Binding-site contacts:
Ligand atom C11 contacts residue PHE105 of chain 2.A at 4.2 Å (hydrophobic).
Ligand atom C8 contacts residue PHE105 of chain 2.A at 4.2 Å (hydrophobic).
Ligand atom C1 contacts residue LYS69 of chain 2.A at 4.4 Å.
Ligand atom C8 contacts residue ILE56 of chain 2.A at 4.3 Å (hydrophobic).
Ligand atom C9 contacts residue VAL92 of chain 2.A at 4.2 Å (hydrophobic).
Ligand atom C6 contacts residue MET107 of chain 2.A at 3.8 Å (hydrophobic).
Ligand atom C12 contacts residue LEU122 of chain 2.A at 4.5 Å (hydrophobic).
Ligand atom BR1 contacts residue VAL92 of chain 2.A at 4.3 Å.
Ligand atom OE1 contacts residue LYS69 of chain 2.A at 3.4 Å.
Ligand atom C2 contacts residue LYS60 of chain 2.A at 4.0 Å.
Ligand atom C3 contacts residue ILE71 of chain 2.A at 3.4 Å (hydrophobic).
Ligand atom C11 contacts residue ILE56 of chain 2.A at 4.2 Å (hydrophobic).
Ligand atom C4 contacts residue VAL41 of chain 2.A at 4.0 Å (hydrophobic).
Ligand atom C6 contacts residue VAL41 of chain 2.A at 3.9 Å (hydrophobic).
Ligand atom C2 contacts residue ILE71 of chain 2.A at 4.3 Å (hydrophobic).
Ligand atom C4 contacts residue ILE71 of chain 2.A at 3.8 Å (hydrophobic).
Ligand atom C1 contacts residue LYS60 of chain 2.A at 3.5 Å.
Ligand atom OE2 contacts residue LYS60 of chain 2.A at 3.1 Å (salt-bridge).
Ligand atom BR1 contacts residue LEU54 of chain 2.A at 4.0 Å.
Ligand atom C5 contacts residue MET107 of chain 2.A at 3.5 Å (hydrophobic).
Ligand atom C2 contacts residue PRO38 of chain 2.A at 4.4 Å (hydrophobic).
Ligand atom C5 contacts residue ILE84 of chain 2.A at 4.5 Å (hydrophobic).
Ligand atom C10 contacts residue ILE56 of chain 2.A at 4.1 Å (hydrophobic).
Ligand atom C9 contacts residue ILE56 of chain 2.A at 3.6 Å (hydrophobic).
Ligand atom C10 contacts residue PHE105 of chain 2.A at 3.5 Å (hydrophobic).
Ligand atom C7 contacts residue ILE84 of chain 2.A at 3.8 Å (hydrophobic).
Ligand atom BR1 contacts residue LEU103 of chain 2.A at 4.0 Å.
Ligand atom C9 contacts residue PHE105 of chain 2.A at 4.0 Å (hydrophobic).
Ligand atom OE1 contacts residue LYS60 of chain 2.A at 4.1 Å.
Ligand atom C12 contacts residue PHE105 of chain 2.A at 4.0 Å (hydrophobic).
Ligand atom C6 contacts residue ILE71 of chain 2.A at 4.1 Å (hydrophobic).
Ligand atom BR1 contacts residue VAL94 of chain 2.A at 4.0 Å.
Ligand atom C2 contacts residue VAL41 of chain 2.A at 4.2 Å (hydrophobic).
Ligand atom C11 contacts residue VAL92 of chain 2.A at 3.9 Å (hydrophobic).
Ligand atom C10 contacts residue VAL43 of chain 2.A at 4.5 Å (hydrophobic).
Ligand atom C5 contacts residue ILE71 of chain 2.A at 3.8 Å (hydrophobic).
Ligand atom C11 contacts residue LEU46 of chain 2.A at 4.4 Å (hydrophobic).
Ligand atom C7 contacts residue MET107 of chain 2.A at 3.7 Å (hydrophobic).
Ligand atom BR1 contacts residue LEU46 of chain 2.A at 4.0 Å.
Ligand atom C12 contacts residue LEU46 of chain 2.A at 3.8 Å (hydrophobic).

Sequence of chain 2.A:
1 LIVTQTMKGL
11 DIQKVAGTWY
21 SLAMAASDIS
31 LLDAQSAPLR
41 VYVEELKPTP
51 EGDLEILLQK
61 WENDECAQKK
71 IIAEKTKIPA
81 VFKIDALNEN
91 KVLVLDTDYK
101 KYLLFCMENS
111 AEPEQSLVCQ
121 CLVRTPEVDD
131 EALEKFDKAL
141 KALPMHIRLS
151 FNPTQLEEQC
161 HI

The protein below binds the small molecule below.
Small molecule (SMILES): O=C(O)CCCCCCCCCCCBr